Binding-site contacts:
Ligand atom O1 contacts residue ASN101 of chain 1.A at 3.9 Å.
Ligand atom C2 contacts residue ASN102 of chain 1.A at 3.4 Å.
Ligand atom O4 contacts residue ALA91 of chain 1.A at 3.1 Å (h-bond).
Ligand atom C1 contacts residue ASN102 of chain 1.A at 3.9 Å.
Ligand atom O5 contacts residue ASN101 of chain 1.A at 3.8 Å.
Ligand atom O5 contacts residue VAL104 of chain 1.A at 3.1 Å (h-bond).
Ligand atom C5 contacts residue TYR103 of chain 1.A at 4.0 Å (hydrophobic).
Ligand atom C7 contacts residue ASN102 of chain 1.A at 3.7 Å.
Ligand atom C2 contacts residue VAL104 of chain 1.A at 3.6 Å (hydrophobic).
Ligand atom C6 contacts residue TRP105 of chain 1.A at 4.0 Å (hydrophobic).
Ligand atom O4 contacts residue TRP89 of chain 1.A at 3.2 Å.
Ligand atom C1 contacts residue VAL104 of chain 1.A at 3.5 Å (hydrophobic).
Ligand atom O4 contacts residue VAL104 of chain 1.A at 2.6 Å (h-bond).
Ligand atom C4 contacts residue TRP89 of chain 1.A at 3.8 Å (hydrophobic).
Ligand atom O5 contacts residue ASN102 of chain 1.A at 3.9 Å.
Ligand atom O3 contacts residue LYS120 of chain 1.A at 3.6 Å.
Ligand atom O4 contacts residue TRP89 of chain 1.A at 3.2 Å (h-bond).
Ligand atom C1 contacts residue ASN102 of chain 1.A at 3.7 Å.
Ligand atom C3 contacts residue TRP89 of chain 1.A at 3.7 Å (hydrophobic).
Ligand atom O3 contacts residue TRP89 of chain 1.A at 3.8 Å.
Ligand atom C6 contacts residue VAL104 of chain 1.A at 3.6 Å (hydrophobic).
Ligand atom C3 contacts residue ASN102 of chain 1.A at 3.6 Å.
Ligand atom O5 contacts residue TYR103 of chain 1.A at 3.6 Å.
Ligand atom C1 contacts residue ASN101 of chain 1.A at 3.2 Å.
Ligand atom C6 contacts residue ASN101 of chain 1.A at 3.7 Å.
Ligand atom O3 contacts residue GLY119 of chain 1.A at 3.0 Å (h-bond).
Ligand atom C3 contacts residue GLY119 of chain 1.A at 3.8 Å.
Ligand atom O2 contacts residue VAL104 of chain 1.A at 4.0 Å.
Ligand atom N2 contacts residue ASN102 of chain 1.A at 2.7 Å (h-bond).
Ligand atom O4 contacts residue TYR103 of chain 1.A at 3.7 Å.
Ligand atom O4 contacts residue GLY90 of chain 1.A at 3.1 Å.
Ligand atom C4 contacts residue VAL104 of chain 1.A at 3.7 Å (hydrophobic).
Ligand atom C5 contacts residue VAL104 of chain 1.A at 3.7 Å (hydrophobic).
Ligand atom O4 contacts residue ASP118 of chain 1.A at 3.4 Å.
Ligand atom C4 contacts residue GLY119 of chain 1.A at 3.8 Å.
Ligand atom O4 contacts residue GLY119 of chain 1.A at 2.8 Å (h-bond).
Ligand atom C8 contacts residue ASN102 of chain 1.A at 3.7 Å.
Ligand atom C5 contacts residue ASN101 of chain 1.A at 3.9 Å.
Ligand atom C8 contacts residue TYR68 of chain 1.A at 3.6 Å (hydrophobic).
Ligand atom O2 contacts residue TYR103 of chain 1.A at 3.7 Å.

Sequence of chain 1.A:
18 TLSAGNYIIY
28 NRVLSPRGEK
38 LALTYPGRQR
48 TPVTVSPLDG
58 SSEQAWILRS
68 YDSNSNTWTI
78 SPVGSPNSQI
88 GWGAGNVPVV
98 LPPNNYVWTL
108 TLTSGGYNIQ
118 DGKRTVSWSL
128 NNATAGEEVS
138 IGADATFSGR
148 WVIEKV

The protein below binds the small molecule below.
Small molecule (SMILES): CC(=O)N[C@@H]1[C@@H](O[C@@H]2O[C@@H](C)[C@@H](O)[C@@H](O)[C@@H]2O)[C@H](O[C@@H]2O[C@H](CO)[C@H](O)[C@H](O[C@]3(C(=O)O)C[C@H](O)[C@@H](NC(C)=O)[C@H]([C@H](O)[C@H](O)CO)O3)[C@H]2O)[C@@H](CO)O[C@H]1O